Sequence of chain 6.A:
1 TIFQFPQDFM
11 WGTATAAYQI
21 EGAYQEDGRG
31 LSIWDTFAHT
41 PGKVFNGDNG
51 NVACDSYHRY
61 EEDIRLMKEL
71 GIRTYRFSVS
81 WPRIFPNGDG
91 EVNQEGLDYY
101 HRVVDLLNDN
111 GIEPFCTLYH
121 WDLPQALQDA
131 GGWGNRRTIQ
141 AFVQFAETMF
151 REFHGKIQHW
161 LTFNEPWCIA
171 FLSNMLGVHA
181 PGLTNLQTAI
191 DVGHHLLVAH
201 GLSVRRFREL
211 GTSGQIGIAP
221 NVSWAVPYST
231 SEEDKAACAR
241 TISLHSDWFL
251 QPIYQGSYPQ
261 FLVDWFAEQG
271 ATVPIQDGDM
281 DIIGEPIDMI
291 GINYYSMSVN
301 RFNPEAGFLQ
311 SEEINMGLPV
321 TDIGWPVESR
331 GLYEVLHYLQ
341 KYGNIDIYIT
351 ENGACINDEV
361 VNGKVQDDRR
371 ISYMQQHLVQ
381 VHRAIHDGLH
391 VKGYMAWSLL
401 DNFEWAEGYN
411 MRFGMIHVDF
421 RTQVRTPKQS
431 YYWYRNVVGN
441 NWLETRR

Binding-site contacts:
Ligand atom C6 contacts residue TYR295 of chain 6.A at 3.4 Å (hydrophobic).
Ligand atom F2 contacts residue HIS120 of chain 6.A at 3.2 Å.
Ligand atom O5 contacts residue GLU351 of chain 6.A at 2.5 Å (salt-bridge).
Ligand atom C2 contacts residue GLU351 of chain 6.A at 2.3 Å.
Ligand atom C3 contacts residue TRP397 of chain 6.A at 3.9 Å (hydrophobic).
Ligand atom O4 contacts residue TRP397 of chain 6.A at 3.4 Å.
Ligand atom C4 contacts residue GLU404 of chain 6.A at 3.8 Å.
Ligand atom C2 contacts residue HIS120 of chain 6.A at 4.1 Å.
Ligand atom C1 contacts residue GLU351 of chain 6.A at 1.4 Å.
Ligand atom O4 contacts residue TRP405 of chain 6.A at 3.5 Å (h-bond).
Ligand atom O5 contacts residue GLU165 of chain 6.A at 4.0 Å.
Ligand atom O6 contacts residue TRP325 of chain 6.A at 3.5 Å.
Ligand atom O3 contacts residue GLN19 of chain 6.A at 2.8 Å (h-bond).
Ligand atom O4 contacts residue GLU404 of chain 6.A at 2.8 Å (salt-bridge).
Ligand atom C4 contacts residue GLU351 of chain 6.A at 3.6 Å.
Ligand atom C6 contacts residue PHE413 of chain 6.A at 4.0 Å (hydrophobic).
Ligand atom C5 contacts residue TYR295 of chain 6.A at 3.0 Å (hydrophobic).
Ligand atom C3 contacts residue GLN19 of chain 6.A at 3.8 Å.
Ligand atom F2 contacts residue ASN164 of chain 6.A at 2.9 Å.
Ligand atom C3 contacts residue TRP405 of chain 6.A at 3.8 Å (hydrophobic).
Ligand atom O3 contacts residue GLU351 of chain 6.A at 4.1 Å.
Ligand atom O6 contacts residue GLU404 of chain 6.A at 2.7 Å (salt-bridge).
Ligand atom F2 contacts residue GLU351 of chain 6.A at 2.7 Å.
Ligand atom O3 contacts residue HIS120 of chain 6.A at 3.1 Å.
Ligand atom C3 contacts residue HIS120 of chain 6.A at 4.0 Å.
Ligand atom C6 contacts residue TRP325 of chain 6.A at 3.9 Å (hydrophobic).
Ligand atom C1 contacts residue GLU165 of chain 6.A at 3.3 Å.
Ligand atom O4 contacts residue GLN19 of chain 6.A at 3.1 Å (h-bond).
Ligand atom C6 contacts residue GLU404 of chain 6.A at 3.4 Å.
Ligand atom C2 contacts residue GLU165 of chain 6.A at 3.3 Å.
Ligand atom C3 contacts residue GLU351 of chain 6.A at 2.9 Å.
Ligand atom O3 contacts residue TRP405 of chain 6.A at 2.8 Å (h-bond).
Ligand atom C5 contacts residue TRP397 of chain 6.A at 4.0 Å (hydrophobic).
Ligand atom C1 contacts residue TYR295 of chain 6.A at 3.4 Å (hydrophobic).
Ligand atom C2 contacts residue ASN164 of chain 6.A at 4.2 Å.
Ligand atom O3 contacts residue TRP121 of chain 6.A at 4.0 Å.
Ligand atom C4 contacts residue TRP405 of chain 6.A at 3.7 Å (hydrophobic).
Ligand atom O5 contacts residue TYR295 of chain 6.A at 2.9 Å.
Ligand atom F2 contacts residue GLU165 of chain 6.A at 3.3 Å.
Ligand atom C5 contacts residue GLU351 of chain 6.A at 3.0 Å.

This small molecule binds to this protein.
Small molecule (SMILES): OC[C@H]1O[C@H](O)[C@H](F)[C@@H](O)[C@@H]1O